Sequence of chain 2.A:
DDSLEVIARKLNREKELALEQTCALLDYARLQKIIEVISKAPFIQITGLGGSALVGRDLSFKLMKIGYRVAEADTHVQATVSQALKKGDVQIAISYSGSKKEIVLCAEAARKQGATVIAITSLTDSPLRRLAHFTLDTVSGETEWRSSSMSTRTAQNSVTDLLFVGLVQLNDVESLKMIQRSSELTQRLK

Sequence of chain 3.A:
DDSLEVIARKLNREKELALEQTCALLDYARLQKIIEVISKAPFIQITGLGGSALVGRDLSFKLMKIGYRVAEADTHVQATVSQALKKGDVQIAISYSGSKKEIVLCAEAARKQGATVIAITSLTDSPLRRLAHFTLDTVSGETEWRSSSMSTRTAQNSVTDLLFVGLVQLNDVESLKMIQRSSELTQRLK

A small-molecule ligand and the protein it binds are described below.
Small molecule (SMILES): COCCO

Binding-site contacts:
Ligand atom O1 contacts residue ALA75 of chain 2.A at 4.4 Å.
Ligand atom O2 contacts residue ALA75 of chain 2.A at 3.1 Å (h-bond).
Ligand atom C1 contacts residue SER64 of chain 2.A at 3.2 Å.
Ligand atom O1 contacts residue SER64 of chain 2.A at 3.6 Å (h-bond).
Ligand atom O2 contacts residue SER64 of chain 2.A at 3.9 Å.
Ligand atom O1 contacts residue GLY60 of chain 2.A at 4.1 Å.
Ligand atom C1 contacts residue ALA75 of chain 2.A at 3.1 Å (hydrophobic).
Ligand atom C1 contacts residue ILE50 of chain 2.A at 4.2 Å (hydrophobic).
Ligand atom O1 contacts residue ARG61 of chain 2.A at 3.9 Å.
Ligand atom C2 contacts residue SER64 of chain 2.A at 3.3 Å.
Ligand atom C2 contacts residue ALA75 of chain 2.A at 3.7 Å (hydrophobic).
Ligand atom C3 contacts residue MET68 of chain 2.A at 3.3 Å (hydrophobic).
Ligand atom O1 contacts residue ILE50 of chain 2.A at 3.9 Å.
Ligand atom C3 contacts residue ALA75 of chain 2.A at 4.0 Å (hydrophobic).
Ligand atom C2 contacts residue ARG61 of chain 2.A at 4.2 Å.
Ligand atom C2 contacts residue MET68 of chain 2.A at 4.0 Å (hydrophobic).
Ligand atom C3 contacts residue GLU77 of chain 3.A at 3.9 Å.
Ligand atom O2 contacts residue MET68 of chain 2.A at 3.2 Å.